The small molecule below binds the protein below.
Small molecule (SMILES): CC(=O)N[C@H]1[C@H](O[C@H]2[C@H](O)[C@@H](NC(C)=O)CO[C@@H]2CO)O[C@H](CO)[C@@H](O)[C@@H]1O

Binding-site contacts:
Ligand atom C1 contacts residue ASN247 of chain 1.C at 4.4 Å.
Ligand atom C2 contacts residue THR246 of chain 1.C at 4.3 Å.
Ligand atom C3 contacts residue ASN244 of chain 1.C at 3.9 Å.
Ligand atom O5 contacts residue ASN244 of chain 1.C at 2.5 Å (h-bond).
Ligand atom C7 contacts residue ASN244 of chain 1.C at 3.2 Å.
Ligand atom C1 contacts residue THR246 of chain 1.C at 3.7 Å.
Ligand atom N2 contacts residue THR246 of chain 1.C at 4.0 Å.
Ligand atom N2 contacts residue ASN244 of chain 1.C at 3.0 Å (h-bond).
Ligand atom C8 contacts residue ASN244 of chain 1.C at 3.7 Å.
Ligand atom O5 contacts residue ASN247 of chain 1.C at 4.1 Å.
Ligand atom C5 contacts residue ASN244 of chain 1.C at 3.8 Å.
Ligand atom C3 contacts residue THR246 of chain 1.C at 4.4 Å.
Ligand atom O7 contacts residue ASN244 of chain 1.C at 3.2 Å (h-bond).
Ligand atom C1 contacts residue ASN244 of chain 1.C at 1.5 Å.
Ligand atom C4 contacts residue ASN244 of chain 1.C at 4.4 Å.
Ligand atom C2 contacts residue ASN244 of chain 1.C at 2.6 Å.

Sequence of chain 1.C:
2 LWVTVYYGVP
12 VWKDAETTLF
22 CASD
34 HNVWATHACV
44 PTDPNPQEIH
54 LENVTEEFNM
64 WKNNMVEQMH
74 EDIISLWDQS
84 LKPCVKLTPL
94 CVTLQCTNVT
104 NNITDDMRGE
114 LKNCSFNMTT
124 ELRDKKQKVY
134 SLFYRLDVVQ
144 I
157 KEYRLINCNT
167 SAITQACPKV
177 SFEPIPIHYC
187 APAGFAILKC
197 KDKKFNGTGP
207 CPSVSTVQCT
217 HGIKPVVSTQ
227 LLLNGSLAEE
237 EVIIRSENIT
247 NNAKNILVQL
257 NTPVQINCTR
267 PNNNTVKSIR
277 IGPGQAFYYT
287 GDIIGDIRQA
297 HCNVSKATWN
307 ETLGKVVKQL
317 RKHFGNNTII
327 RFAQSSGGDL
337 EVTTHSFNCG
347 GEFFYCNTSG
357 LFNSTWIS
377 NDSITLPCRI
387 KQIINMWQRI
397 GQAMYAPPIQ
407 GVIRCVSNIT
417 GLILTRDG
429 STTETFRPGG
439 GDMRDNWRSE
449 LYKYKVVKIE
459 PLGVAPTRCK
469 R